Sequence of chain 1.E:
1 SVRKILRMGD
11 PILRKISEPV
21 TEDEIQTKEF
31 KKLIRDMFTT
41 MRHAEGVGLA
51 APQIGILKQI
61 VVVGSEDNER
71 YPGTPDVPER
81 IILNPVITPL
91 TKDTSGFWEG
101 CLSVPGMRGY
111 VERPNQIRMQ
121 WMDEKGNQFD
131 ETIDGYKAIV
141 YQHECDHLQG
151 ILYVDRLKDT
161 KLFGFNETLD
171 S

Binding-site contacts:
Ligand atom C3 contacts residue GLU144 of chain 1.E at 3.3 Å.
Ligand atom O13 contacts residue GLY46 of chain 1.E at 3.6 Å.
Ligand atom N1 contacts residue HIS143 of chain 1.E at 2.8 Å (h-bond).
Ligand atom O20 contacts residue GLY100 of chain 1.E at 2.9 Å (h-bond).
Ligand atom C11 contacts residue ILE139 of chain 1.E at 3.2 Å (hydrophobic).
Ligand atom O2 contacts residue GLN53 of chain 1.E at 3.0 Å (h-bond).
Ligand atom C8 contacts residue GLY100 of chain 1.E at 4.0 Å.
Ligand atom C15 contacts residue GLY100 of chain 1.E at 3.7 Å.
Ligand atom C10 contacts residue GLU99 of chain 1.E at 3.9 Å.
Ligand atom O2 contacts residue ZN1 of chain 1.Q at 2.1 Å.
Ligand atom O4 contacts residue ZN1 of chain 1.Q at 2.2 Å.
Ligand atom C6 contacts residue GLY100 of chain 1.E at 3.3 Å.
Ligand atom C12 contacts residue GLY100 of chain 1.E at 3.5 Å.
Ligand atom C26 contacts residue TRP98 of chain 1.E at 3.7 Å (hydrophobic).
Ligand atom O20 contacts residue GLU99 of chain 1.E at 3.7 Å.
Ligand atom O4 contacts residue CYS101 of chain 1.E at 3.1 Å (h-bond).
Ligand atom N1 contacts residue ZN1 of chain 1.Q at 2.8 Å.
Ligand atom O2 contacts residue HIS143 of chain 1.E at 2.5 Å (h-bond).
Ligand atom C16 contacts residue GLY100 of chain 1.E at 3.8 Å.
Ligand atom O4 contacts residue GLN53 of chain 1.E at 3.4 Å (h-bond).
Ligand atom C3 contacts residue GLN53 of chain 1.E at 3.7 Å.
Ligand atom C7 contacts residue HIS143 of chain 1.E at 3.8 Å.
Ligand atom C22 contacts residue TRP98 of chain 1.E at 3.9 Å (hydrophobic).
Ligand atom C5 contacts residue GLY48 of chain 1.E at 3.6 Å.
Ligand atom O2 contacts residue GLU144 of chain 1.E at 2.7 Å (salt-bridge).
Ligand atom C11 contacts residue GLU99 of chain 1.E at 3.0 Å.
Ligand atom C19 contacts residue GLY100 of chain 1.E at 4.0 Å.
Ligand atom N1 contacts residue HIS147 of chain 1.E at 3.9 Å.
Ligand atom O4 contacts residue LEU102 of chain 1.E at 3.3 Å (h-bond).
Ligand atom N14 contacts residue GLY100 of chain 1.E at 2.8 Å (h-bond).
Ligand atom O13 contacts residue VAL47 of chain 1.E at 3.2 Å (h-bond).
Ligand atom O4 contacts residue GLY100 of chain 1.E at 3.6 Å.
Ligand atom C3 contacts residue HIS143 of chain 1.E at 2.9 Å.
Ligand atom C3 contacts residue ZN1 of chain 1.Q at 2.8 Å.
Ligand atom N1 contacts residue GLU144 of chain 1.E at 2.4 Å (salt-bridge).
Ligand atom O4 contacts residue HIS143 of chain 1.E at 2.8 Å (h-bond).
Ligand atom N1 contacts residue GLN53 of chain 1.E at 3.5 Å (h-bond).
Ligand atom O2 contacts residue HIS147 of chain 1.E at 2.8 Å (h-bond).
Ligand atom C5 contacts residue GLU144 of chain 1.E at 3.4 Å.
Ligand atom C5 contacts residue HIS143 of chain 1.E at 4.0 Å.

The small molecule below binds the protein below.
Small molecule (SMILES): CCCCC[C@H](CC(=O)NO)C(=O)N[C@H](C(=O)N1CCC[C@H]1CO)C(C)C